Binding-site contacts:
Ligand atom CB contacts residue PHE99 of chain 1.B at 3.7 Å (hydrophobic).
Ligand atom CD contacts residue TRP96 of chain 1.C at 3.9 Å (hydrophobic).
Ligand atom OE2 contacts residue TRP96 of chain 1.C at 2.9 Å (h-bond).
Ligand atom OD1 contacts residue ASN94 of chain 1.C at 3.7 Å.
Ligand atom O contacts residue THR33 of chain 1.B at 3.4 Å.
Ligand atom O contacts residue LYS52 of chain 1.B at 3.3 Å (salt-bridge).
Ligand atom CG contacts residue TRP96 of chain 1.C at 3.8 Å (hydrophobic).
Ligand atom C contacts residue LYS52 of chain 1.B at 3.7 Å.
Ligand atom CG2 contacts residue THR93 of chain 1.C at 3.5 Å.
Ligand atom CG contacts residue TYR34 of chain 1.C at 3.4 Å (hydrophobic).
Ligand atom O contacts residue LYS52 of chain 1.B at 3.0 Å (salt-bridge).
Ligand atom CD2 contacts residue HIS35 of chain 1.B at 3.6 Å.
Ligand atom CE contacts residue ALA59 of chain 1.B at 3.6 Å (hydrophobic).
Ligand atom OG1 contacts residue THR93 of chain 1.C at 2.6 Å (h-bond).
Ligand atom CD2 contacts residue TYR105 of chain 1.B at 3.5 Å (hydrophobic).
Ligand atom CB contacts residue TRP96 of chain 1.C at 3.8 Å (hydrophobic).
Ligand atom O contacts residue TRP96 of chain 1.C at 3.5 Å (h-bond).
Ligand atom CB contacts residue THR93 of chain 1.C at 3.5 Å.
Ligand atom CD2 contacts residue TYR52 of chain 1.C at 3.6 Å (hydrophobic).
Ligand atom CG2 contacts residue LYS95 of chain 1.C at 3.8 Å.
Ligand atom O contacts residue TYR103 of chain 1.B at 3.9 Å.
Ligand atom CA contacts residue LYS52 of chain 1.B at 3.8 Å.
Ligand atom CD2 contacts residue THR33 of chain 1.B at 3.6 Å.
Ligand atom O contacts residue TYR105 of chain 1.B at 3.6 Å.
Ligand atom CG contacts residue LYS95 of chain 1.C at 3.8 Å.
Ligand atom OE1 contacts residue LYS95 of chain 1.C at 3.5 Å.
Ligand atom OD1 contacts residue TYR34 of chain 1.C at 2.7 Å (h-bond).
Ligand atom O contacts residue LYS52 of chain 1.B at 2.9 Å (salt-bridge).
Ligand atom CG2 contacts residue ASN94 of chain 1.C at 3.6 Å.
Ligand atom OE2 contacts residue LYS95 of chain 1.C at 3.6 Å.
Ligand atom CE contacts residue THR58 of chain 1.B at 3.4 Å.
Ligand atom N contacts residue LYS95 of chain 1.C at 3.5 Å (salt-bridge).
Ligand atom CD1 contacts residue TYR103 of chain 1.B at 3.7 Å (hydrophobic).
Ligand atom CA contacts residue TRP96 of chain 1.C at 3.8 Å (hydrophobic).
Ligand atom CE contacts residue THR50 of chain 1.B at 3.8 Å.
Ligand atom C contacts residue LYS52 of chain 1.B at 3.9 Å.
Ligand atom CD contacts residue LYS95 of chain 1.C at 3.4 Å.
Ligand atom CG2 contacts residue TRP96 of chain 1.C at 3.6 Å (hydrophobic).
Ligand atom OD2 contacts residue TYR34 of chain 1.C at 3.3 Å (h-bond).
Ligand atom CD1 contacts residue TYR34 of chain 1.C at 3.8 Å (hydrophobic).

A protein and the small-molecule ligand that binds it are described below.
Small molecule (SMILES): CSCC[C@H](NC(=O)[C@@H](NC(=O)[C@H](CC(=O)O)NC(=O)[C@@H](NC(=O)[C@H](CCC(=O)O)NC(=O)[C@@H](N)CC(N)=O)[C@@H](C)O)C(C)C)C(=O)N[C@@H](CC(C)C)C(=O)N[C@@H](CC(C)C)C(=O)N[C@@H](CC(N)=O)C(=O)O

Sequence of chain 1.B:
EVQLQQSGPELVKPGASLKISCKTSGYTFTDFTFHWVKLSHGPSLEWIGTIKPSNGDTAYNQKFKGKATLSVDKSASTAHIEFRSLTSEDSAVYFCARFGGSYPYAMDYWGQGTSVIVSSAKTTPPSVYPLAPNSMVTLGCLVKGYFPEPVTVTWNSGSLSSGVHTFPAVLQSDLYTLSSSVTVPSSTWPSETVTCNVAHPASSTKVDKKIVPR

Sequence of chain 1.C:
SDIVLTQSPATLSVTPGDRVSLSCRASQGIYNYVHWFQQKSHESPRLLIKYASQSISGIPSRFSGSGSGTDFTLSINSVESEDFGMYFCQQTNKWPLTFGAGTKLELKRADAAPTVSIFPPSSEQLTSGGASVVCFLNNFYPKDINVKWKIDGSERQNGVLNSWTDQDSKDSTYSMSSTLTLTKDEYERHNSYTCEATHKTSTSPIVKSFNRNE